Sequence of chain 1.G:
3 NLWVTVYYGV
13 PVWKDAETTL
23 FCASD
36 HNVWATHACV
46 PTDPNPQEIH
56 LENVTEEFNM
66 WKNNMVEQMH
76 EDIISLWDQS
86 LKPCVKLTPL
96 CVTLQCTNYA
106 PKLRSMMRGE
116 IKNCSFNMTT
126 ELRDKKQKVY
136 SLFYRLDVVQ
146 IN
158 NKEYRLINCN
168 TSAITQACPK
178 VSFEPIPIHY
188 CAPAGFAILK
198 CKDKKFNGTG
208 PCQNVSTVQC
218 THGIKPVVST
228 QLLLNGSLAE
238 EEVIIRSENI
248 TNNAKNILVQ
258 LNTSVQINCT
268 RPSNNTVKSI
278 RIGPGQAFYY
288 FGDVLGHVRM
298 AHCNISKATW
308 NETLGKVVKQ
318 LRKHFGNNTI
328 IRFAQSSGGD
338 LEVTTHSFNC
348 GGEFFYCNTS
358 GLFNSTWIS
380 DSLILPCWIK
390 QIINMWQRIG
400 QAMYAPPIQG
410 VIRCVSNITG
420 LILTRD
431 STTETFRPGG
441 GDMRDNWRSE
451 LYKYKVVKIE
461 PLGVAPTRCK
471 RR

Sequence of chain 1.M:
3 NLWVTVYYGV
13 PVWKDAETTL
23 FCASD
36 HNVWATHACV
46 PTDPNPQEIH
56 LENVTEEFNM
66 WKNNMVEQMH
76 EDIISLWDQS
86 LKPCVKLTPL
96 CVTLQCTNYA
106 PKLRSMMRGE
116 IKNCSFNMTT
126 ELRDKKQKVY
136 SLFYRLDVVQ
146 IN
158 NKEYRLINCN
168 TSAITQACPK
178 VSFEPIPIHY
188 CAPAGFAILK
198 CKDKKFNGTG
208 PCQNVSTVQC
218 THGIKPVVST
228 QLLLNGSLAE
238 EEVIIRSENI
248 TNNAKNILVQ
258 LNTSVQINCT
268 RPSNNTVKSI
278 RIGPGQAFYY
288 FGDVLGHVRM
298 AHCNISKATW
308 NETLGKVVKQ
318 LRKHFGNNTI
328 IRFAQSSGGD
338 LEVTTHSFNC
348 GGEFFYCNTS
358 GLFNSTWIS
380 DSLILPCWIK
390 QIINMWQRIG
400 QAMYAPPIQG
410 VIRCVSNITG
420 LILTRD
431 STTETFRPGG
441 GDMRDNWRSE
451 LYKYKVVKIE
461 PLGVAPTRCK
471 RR

Binding-site contacts:
Ligand atom C8 contacts residue ARG162 of chain 1.M at 3.6 Å.
Ligand atom C1 contacts residue THR168 of chain 1.M at 4.5 Å.
Ligand atom N2 contacts residue ASN167 of chain 1.M at 2.8 Å (h-bond).
Ligand atom C3 contacts residue ASN167 of chain 1.M at 3.7 Å.
Ligand atom C1 contacts residue ASN167 of chain 1.M at 1.4 Å.
Ligand atom C5 contacts residue ASN167 of chain 1.M at 3.7 Å.
Ligand atom O5 contacts residue ASN167 of chain 1.M at 2.4 Å (h-bond).
Ligand atom C4 contacts residue ASN167 of chain 1.M at 4.2 Å.
Ligand atom C6 contacts residue ARG278 of chain 1.G at 4.3 Å.
Ligand atom N2 contacts residue ARG162 of chain 1.M at 3.8 Å.
Ligand atom C2 contacts residue ASN167 of chain 1.M at 2.4 Å.
Ligand atom C7 contacts residue ARG162 of chain 1.M at 4.0 Å.
Ligand atom O7 contacts residue ASN167 of chain 1.M at 4.4 Å.
Ligand atom O5 contacts residue THR168 of chain 1.M at 4.0 Å.
Ligand atom C7 contacts residue ASN167 of chain 1.M at 3.8 Å.
Ligand atom O6 contacts residue ASN167 of chain 1.M at 4.4 Å.
Ligand atom O6 contacts residue ARG278 of chain 1.G at 3.1 Å (salt-bridge).

A small-molecule ligand and the protein it binds are described below.
Small molecule (SMILES): CC(=O)N[C@@H]1[C@@H](O)[C@H](O)[C@@H](CO)O[C@H]1O